Sequence of chain 1.A:
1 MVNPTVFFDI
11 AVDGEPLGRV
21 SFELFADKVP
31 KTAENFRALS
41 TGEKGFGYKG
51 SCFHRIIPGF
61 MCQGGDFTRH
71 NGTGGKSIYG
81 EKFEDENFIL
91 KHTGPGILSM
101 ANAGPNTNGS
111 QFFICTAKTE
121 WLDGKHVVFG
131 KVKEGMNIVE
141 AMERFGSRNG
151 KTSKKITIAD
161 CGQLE

Binding-site contacts:
Ligand atom CH contacts residue ALA103 of chain 1.A at 3.8 Å (hydrophobic).
Ligand atom CG1 contacts residue THR73 of chain 1.A at 3.9 Å.
Ligand atom CN contacts residue ARG55 of chain 1.A at 3.4 Å.
Ligand atom CD1 contacts residue TRP121 of chain 1.A at 3.6 Å (hydrophobic).
Ligand atom CG2 contacts residue PHE113 of chain 1.A at 3.9 Å (hydrophobic).
Ligand atom O contacts residue ARG55 of chain 1.A at 2.9 Å (salt-bridge).
Ligand atom CG2 contacts residue PHE60 of chain 1.A at 3.6 Å (hydrophobic).
Ligand atom CG1 contacts residue ARG55 of chain 1.A at 3.6 Å.
Ligand atom CG1 contacts residue ALA101 of chain 1.A at 3.9 Å (hydrophobic).
Ligand atom CA contacts residue ARG55 of chain 1.A at 3.7 Å.
Ligand atom CB contacts residue ASN102 of chain 1.A at 3.4 Å.
Ligand atom CG2 contacts residue MET61 of chain 1.A at 3.8 Å (hydrophobic).
Ligand atom C contacts residue PHE60 of chain 1.A at 3.5 Å (hydrophobic).
Ligand atom CB contacts residue PHE113 of chain 1.A at 3.8 Å (hydrophobic).
Ligand atom CD2 contacts residue ASN102 of chain 1.A at 3.5 Å.
Ligand atom CD2 contacts residue PHE60 of chain 1.A at 3.7 Å (hydrophobic).
Ligand atom CN contacts residue GLY72 of chain 1.A at 3.4 Å.
Ligand atom CB contacts residue PHE60 of chain 1.A at 3.8 Å (hydrophobic).
Ligand atom CA contacts residue PHE60 of chain 1.A at 3.8 Å (hydrophobic).
Ligand atom CG2 contacts residue ALA101 of chain 1.A at 3.8 Å (hydrophobic).
Ligand atom CA contacts residue ASN102 of chain 1.A at 3.2 Å.
Ligand atom C contacts residue ASN102 of chain 1.A at 3.6 Å.
Ligand atom O contacts residue ASN102 of chain 1.A at 3.5 Å (h-bond).
Ligand atom CG2 contacts residue GLN111 of chain 1.A at 3.7 Å.
Ligand atom O contacts residue ALA103 of chain 1.A at 3.5 Å.
Ligand atom O contacts residue HIS126 of chain 1.A at 3.4 Å.
Ligand atom O contacts residue PHE60 of chain 1.A at 3.2 Å.
Ligand atom CG1 contacts residue PHE113 of chain 1.A at 3.4 Å (hydrophobic).
Ligand atom CN contacts residue LEU122 of chain 1.A at 3.8 Å (hydrophobic).
Ligand atom CG1 contacts residue GLN63 of chain 1.A at 3.4 Å.
Ligand atom CN contacts residue ARG55 of chain 1.A at 3.4 Å.
Ligand atom O contacts residue GLN63 of chain 1.A at 3.1 Å (h-bond).
Ligand atom O contacts residue ALA101 of chain 1.A at 3.6 Å.
Ligand atom N contacts residue ASN102 of chain 1.A at 3.1 Å (h-bond).
Ligand atom O contacts residue TRP121 of chain 1.A at 3.0 Å (h-bond).
Ligand atom CG contacts residue THR73 of chain 1.A at 3.5 Å.
Ligand atom CG1 contacts residue GLN111 of chain 1.A at 3.4 Å.
Ligand atom CB contacts residue TRP121 of chain 1.A at 3.8 Å (hydrophobic).
Ligand atom SB contacts residue THR73 of chain 1.A at 3.9 Å.
Ligand atom CN contacts residue HIS126 of chain 1.A at 3.3 Å.

A small-molecule ligand and the protein it binds are described below.
Small molecule (SMILES): CCCC[C@@H](C)[C@@H](O)[C@H]1C(=O)N[C@@H](C(C)C)C(=O)N(C)[C@H](SC)C(=O)N(C)[C@@H](CC(C)C)C(=O)N[C@@H](C(C)C)C(=O)N(C)[C@@H](CC(C)C)C(=O)N[C@@H](C)C(=O)N[C@H](C)C(=O)N(C)[C@@H](CC(C)C)C(=O)N(C)[C@@H](CC(C)C)C(=O)N(C)[C@@H](C(C)C)C(=O)N1C